The protein below binds the small molecule below.
Small molecule (SMILES): Brc1ncc[nH]1

Binding-site contacts:
Ligand atom C02 contacts residue CYS21 of chain 1.A at 3.7 Å (hydrophobic).
Ligand atom C04 contacts residue PHE31 of chain 1.A at 3.4 Å (hydrophobic).
Ligand atom C04 contacts residue LYS163 of chain 1.A at 4.2 Å.
Ligand atom N03 contacts residue VAL25 of chain 1.A at 3.8 Å.
Ligand atom C02 contacts residue ALA162 of chain 1.A at 4.4 Å (hydrophobic).
Ligand atom N03 contacts residue VAL36 of chain 1.A at 4.3 Å.
Ligand atom N03 contacts residue PRO32 of chain 1.A at 4.2 Å.
Ligand atom N06 contacts residue VAL36 of chain 1.A at 4.5 Å.
Ligand atom C04 contacts residue VAL36 of chain 1.A at 4.1 Å (hydrophobic).
Ligand atom C02 contacts residue VAL36 of chain 1.A at 4.3 Å (hydrophobic).
Ligand atom N03 contacts residue PHE31 of chain 1.A at 3.6 Å.
Ligand atom C05 contacts residue VAL36 of chain 1.A at 4.2 Å (hydrophobic).
Ligand atom N06 contacts residue LYS163 of chain 1.A at 4.2 Å.
Ligand atom N03 contacts residue ALA162 of chain 1.A at 4.0 Å.
Ligand atom C05 contacts residue LYS163 of chain 1.A at 3.5 Å.
Ligand atom N03 contacts residue LYS163 of chain 1.A at 4.5 Å.
Ligand atom N06 contacts residue CYS21 of chain 1.A at 4.1 Å.
Ligand atom C02 contacts residue VAL25 of chain 1.A at 4.1 Å (hydrophobic).

Sequence of chain 1.A:
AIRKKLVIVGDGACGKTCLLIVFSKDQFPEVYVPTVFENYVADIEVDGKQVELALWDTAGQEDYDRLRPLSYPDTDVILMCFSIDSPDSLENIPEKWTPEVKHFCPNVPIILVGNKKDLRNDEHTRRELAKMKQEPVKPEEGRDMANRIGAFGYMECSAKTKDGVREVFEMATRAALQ